This small molecule binds to this protein.
Small molecule (SMILES): CC(=O)N[C@@H]1[C@@H](O)[C@H](O)[C@@H](CO)O[C@H]1O

Binding-site contacts:
Ligand atom C7 contacts residue GLU72 of chain 3.B at 3.9 Å.
Ligand atom O7 contacts residue ASN82 of chain 3.B at 4.0 Å.
Ligand atom O3 contacts residue GLU72 of chain 3.B at 3.6 Å.
Ligand atom C5 contacts residue ASN82 of chain 3.B at 3.7 Å.
Ligand atom N2 contacts residue ASN79 of chain 3.B at 4.4 Å.
Ligand atom N2 contacts residue GLY78 of chain 3.B at 4.3 Å.
Ligand atom N2 contacts residue ASN82 of chain 3.B at 2.7 Å (h-bond).
Ligand atom C8 contacts residue GLU74 of chain 3.B at 4.5 Å.
Ligand atom C3 contacts residue GLU72 of chain 3.B at 4.4 Å.
Ligand atom O7 contacts residue LYS75 of chain 3.B at 2.7 Å (salt-bridge).
Ligand atom C7 contacts residue LYS75 of chain 3.B at 3.6 Å.
Ligand atom C2 contacts residue ASN82 of chain 3.B at 2.2 Å.
Ligand atom C1 contacts residue ASN82 of chain 3.B at 1.4 Å.
Ligand atom O5 contacts residue ASN82 of chain 3.B at 2.4 Å (h-bond).
Ligand atom N2 contacts residue GLU72 of chain 3.B at 4.4 Å.
Ligand atom C3 contacts residue ASN82 of chain 3.B at 3.6 Å.
Ligand atom C8 contacts residue ASN79 of chain 3.B at 3.7 Å.
Ligand atom C8 contacts residue GLY78 of chain 3.B at 3.6 Å.
Ligand atom O7 contacts residue GLU72 of chain 3.B at 4.2 Å.
Ligand atom C7 contacts residue GLY78 of chain 3.B at 4.3 Å.
Ligand atom C7 contacts residue ASN82 of chain 3.B at 3.6 Å.
Ligand atom C7 contacts residue ASN79 of chain 3.B at 3.5 Å.
Ligand atom C4 contacts residue ASN82 of chain 3.B at 4.1 Å.
Ligand atom C8 contacts residue GLU72 of chain 3.B at 3.7 Å.
Ligand atom C8 contacts residue LYS75 of chain 3.B at 3.7 Å.
Ligand atom O7 contacts residue ASN79 of chain 3.B at 3.1 Å (h-bond).

Sequence of chain 3.B:
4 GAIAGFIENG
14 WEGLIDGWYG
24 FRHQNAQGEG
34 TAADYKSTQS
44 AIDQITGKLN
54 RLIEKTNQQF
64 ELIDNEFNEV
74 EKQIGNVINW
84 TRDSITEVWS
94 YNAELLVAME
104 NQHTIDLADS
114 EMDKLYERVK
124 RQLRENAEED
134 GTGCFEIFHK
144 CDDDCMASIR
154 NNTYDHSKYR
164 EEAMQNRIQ